Sequence of chain 1.D:
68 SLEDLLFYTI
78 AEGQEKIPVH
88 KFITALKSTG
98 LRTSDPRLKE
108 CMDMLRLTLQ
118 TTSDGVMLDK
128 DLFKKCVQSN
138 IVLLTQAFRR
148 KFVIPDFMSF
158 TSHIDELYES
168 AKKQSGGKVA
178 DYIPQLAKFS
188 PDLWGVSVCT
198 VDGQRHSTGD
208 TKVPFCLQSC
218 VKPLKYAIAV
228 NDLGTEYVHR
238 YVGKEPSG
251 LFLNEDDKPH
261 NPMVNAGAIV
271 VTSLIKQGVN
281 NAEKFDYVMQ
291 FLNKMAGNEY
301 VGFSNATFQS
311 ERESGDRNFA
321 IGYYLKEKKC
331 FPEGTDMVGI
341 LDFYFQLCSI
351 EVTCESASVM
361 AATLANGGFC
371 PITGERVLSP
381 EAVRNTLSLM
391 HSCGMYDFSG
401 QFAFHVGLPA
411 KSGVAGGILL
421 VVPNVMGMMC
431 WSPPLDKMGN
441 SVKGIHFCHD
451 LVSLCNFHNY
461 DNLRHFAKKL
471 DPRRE

Binding-site contacts:
Ligand atom CD contacts residue GLN215 of chain 1.D at 4.2 Å.
Ligand atom CG contacts residue VAL414 of chain 1.D at 3.5 Å (hydrophobic).
Ligand atom CA contacts residue TYR344 of chain 1.D at 4.5 Å (hydrophobic).
Ligand atom OE1 contacts residue TYR396 of chain 1.D at 2.9 Å (h-bond).
Ligand atom CA contacts residue GLN215 of chain 1.D at 3.4 Å.
Ligand atom CD contacts residue VAL414 of chain 1.D at 3.5 Å (hydrophobic).
Ligand atom C contacts residue TYR344 of chain 1.D at 3.9 Å (hydrophobic).
Ligand atom OE2 contacts residue VAL414 of chain 1.D at 3.1 Å (h-bond).
Ligand atom CB contacts residue GLN215 of chain 1.D at 3.3 Å.
Ligand atom N contacts residue TYR344 of chain 1.D at 4.3 Å.
Ligand atom N contacts residue TYR179 of chain 1.D at 4.4 Å.
Ligand atom OE2 contacts residue SER216 of chain 1.D at 2.9 Å (h-bond).
Ligand atom O contacts residue TYR344 of chain 1.D at 2.8 Å (h-bond).
Ligand atom OXT contacts residue ASN318 of chain 1.D at 4.1 Å.
Ligand atom CB contacts residue SER216 of chain 1.D at 3.8 Å.
Ligand atom CG contacts residue GLN215 of chain 1.D at 3.9 Å.
Ligand atom CB contacts residue VAL414 of chain 1.D at 4.5 Å (hydrophobic).
Ligand atom N contacts residue GLN215 of chain 1.D at 3.1 Å (h-bond).
Ligand atom C contacts residue GLU311 of chain 1.D at 4.1 Å.
Ligand atom OE1 contacts residue VAL414 of chain 1.D at 3.9 Å.
Ligand atom CA contacts residue GLU311 of chain 1.D at 3.6 Å.
Ligand atom OE2 contacts residue TYR396 of chain 1.D at 3.7 Å.
Ligand atom OE2 contacts residue GLY413 of chain 1.D at 3.8 Å.
Ligand atom O contacts residue ASN318 of chain 1.D at 3.1 Å (h-bond).
Ligand atom CB contacts residue CYS348 of chain 1.D at 4.4 Å (hydrophobic).
Ligand atom OXT contacts residue ASN265 of chain 1.D at 3.3 Å (h-bond).
Ligand atom N contacts residue GLU311 of chain 1.D at 3.0 Å (salt-bridge).
Ligand atom CD contacts residue TYR396 of chain 1.D at 3.7 Å (hydrophobic).
Ligand atom OE2 contacts residue GLN215 of chain 1.D at 3.2 Å.
Ligand atom CA contacts residue TYR179 of chain 1.D at 3.8 Å (hydrophobic).
Ligand atom CG contacts residue SER216 of chain 1.D at 4.0 Å.
Ligand atom CB contacts residue TYR179 of chain 1.D at 4.4 Å (hydrophobic).
Ligand atom C contacts residue ASN318 of chain 1.D at 3.8 Å.
Ligand atom C contacts residue ASN265 of chain 1.D at 3.5 Å.
Ligand atom N contacts residue CYS348 of chain 1.D at 3.1 Å (h-bond).
Ligand atom OE1 contacts residue SER216 of chain 1.D at 3.3 Å (h-bond).
Ligand atom CG contacts residue TYR179 of chain 1.D at 4.1 Å (hydrophobic).
Ligand atom CD contacts residue SER216 of chain 1.D at 3.2 Å.
Ligand atom CA contacts residue CYS348 of chain 1.D at 4.3 Å (hydrophobic).
Ligand atom O contacts residue ASN265 of chain 1.D at 3.0 Å (h-bond).

A protein and the small-molecule ligand that binds it are described below.
Small molecule (SMILES): N[C@@H](CCC(=O)O)C(=O)O